This protein binds this small molecule.
Small molecule (SMILES): Cc1cn([C@H]2C[C@H](O[P](=O)(O)OC[C@H]3O[C@@H](n4cnc5c(=O)nc(N)[nH]c54)C[C@@H]3O[P](=O)(O)OC[C@H]3O[C@@H](n4ccc(N)nc4=O)C[C@@H]3O[P](=O)(O)OC[C@H]3O[C@@H](n4cnc5c(=O)nc(N)[nH]c54)C[C@@H]3O[P](=O)(O)OC[C@H]3O[C@@H](n4ccc(N)nc4=O)C[C@@H]3O)[C@@H](CO[P](=O)(O)O[C@H]3C[C@H](n4cnc5c(=O)nc(N)[nH]c54)O[C@@H]3CO)O2)c(=O)[nH]c1=O

Binding-site contacts:
Ligand atom OP1 contacts residue ILE101 of chain 1.M at 3.7 Å.
Ligand atom OP2 contacts residue NA1 of chain 1.W at 3.7 Å.
Ligand atom O3' contacts residue LYS232 of chain 1.M at 2.8 Å (salt-bridge).
Ligand atom OP2 contacts residue LYS107 of chain 1.M at 3.1 Å (salt-bridge).
Ligand atom OP2 contacts residue GLY105 of chain 1.M at 3.8 Å.
Ligand atom OP1 contacts residue TRP102 of chain 1.M at 3.8 Å.
Ligand atom C4' contacts residue LYS232 of chain 1.M at 3.9 Å.
Ligand atom O5' contacts residue GLY105 of chain 1.M at 3.1 Å (h-bond).
Ligand atom C5' contacts residue GLY103 of chain 1.M at 3.8 Å.
Ligand atom O3' contacts residue ALA104 of chain 1.M at 3.7 Å.
Ligand atom OP2 contacts residue THR106 of chain 1.M at 3.5 Å (h-bond).
Ligand atom P contacts residue THR108 of chain 1.M at 3.9 Å.
Ligand atom OP1 contacts residue ALA104 of chain 1.M at 3.8 Å.
Ligand atom OP1 contacts residue ARG248 of chain 1.M at 2.7 Å (salt-bridge).
Ligand atom C3' contacts residue LYS107 of chain 1.M at 3.8 Å.
Ligand atom O3' contacts residue GLY103 of chain 1.M at 3.4 Å.
Ligand atom O2 contacts residue TYR265 of chain 1.M at 3.6 Å (h-bond).
Ligand atom O3' contacts residue LYS107 of chain 1.M at 3.7 Å.
Ligand atom O5' contacts residue LYS107 of chain 1.M at 3.9 Å.
Ligand atom OP1 contacts residue LYS107 of chain 1.M at 3.8 Å.
Ligand atom C5' contacts residue GLY103 of chain 1.M at 3.6 Å.
Ligand atom C3' contacts residue LYS232 of chain 1.M at 3.8 Å.
Ligand atom P contacts residue GLY105 of chain 1.M at 3.4 Å.
Ligand atom O3' contacts residue PHE266 of chain 1.M at 3.5 Å.
Ligand atom OP1 contacts residue NA1 of chain 1.W at 2.5 Å (h-bond).
Ligand atom OP1 contacts residue LYS107 of chain 1.M at 3.5 Å (salt-bridge).
Ligand atom O3' contacts residue TRP102 of chain 1.M at 3.4 Å (h-bond).
Ligand atom C5' contacts residue GLY105 of chain 1.M at 3.4 Å.
Ligand atom OP1 contacts residue THR108 of chain 1.M at 2.8 Å (h-bond).
Ligand atom OP1 contacts residue TRP102 of chain 1.M at 3.2 Å (h-bond).
Ligand atom C4' contacts residue TRP102 of chain 1.M at 3.5 Å (hydrophobic).
Ligand atom OP1 contacts residue GLY105 of chain 1.M at 2.6 Å (h-bond).
Ligand atom P contacts residue NA1 of chain 1.W at 3.5 Å.
Ligand atom OP1 contacts residue THR106 of chain 1.M at 3.6 Å.
Ligand atom P contacts residue LYS107 of chain 1.M at 3.8 Å.
Ligand atom OP1 contacts residue ALA104 of chain 1.M at 3.5 Å (h-bond).
Ligand atom P contacts residue GLY103 of chain 1.M at 3.9 Å.
Ligand atom OP1 contacts residue GLY103 of chain 1.M at 2.8 Å (h-bond).
Ligand atom C4' contacts residue GLY103 of chain 1.M at 3.7 Å.
Ligand atom C5' contacts residue LEU234 of chain 1.M at 3.8 Å (hydrophobic).

Sequence of chain 1.M:
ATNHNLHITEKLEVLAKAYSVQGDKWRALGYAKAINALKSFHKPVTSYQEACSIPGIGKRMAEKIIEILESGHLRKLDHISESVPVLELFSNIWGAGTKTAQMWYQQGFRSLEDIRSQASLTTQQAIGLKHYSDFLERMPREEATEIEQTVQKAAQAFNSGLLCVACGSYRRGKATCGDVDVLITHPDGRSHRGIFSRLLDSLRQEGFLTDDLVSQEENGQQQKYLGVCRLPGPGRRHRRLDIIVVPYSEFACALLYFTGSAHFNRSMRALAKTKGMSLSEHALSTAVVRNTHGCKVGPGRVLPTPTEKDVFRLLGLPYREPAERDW